Sequence of chain 1.D:
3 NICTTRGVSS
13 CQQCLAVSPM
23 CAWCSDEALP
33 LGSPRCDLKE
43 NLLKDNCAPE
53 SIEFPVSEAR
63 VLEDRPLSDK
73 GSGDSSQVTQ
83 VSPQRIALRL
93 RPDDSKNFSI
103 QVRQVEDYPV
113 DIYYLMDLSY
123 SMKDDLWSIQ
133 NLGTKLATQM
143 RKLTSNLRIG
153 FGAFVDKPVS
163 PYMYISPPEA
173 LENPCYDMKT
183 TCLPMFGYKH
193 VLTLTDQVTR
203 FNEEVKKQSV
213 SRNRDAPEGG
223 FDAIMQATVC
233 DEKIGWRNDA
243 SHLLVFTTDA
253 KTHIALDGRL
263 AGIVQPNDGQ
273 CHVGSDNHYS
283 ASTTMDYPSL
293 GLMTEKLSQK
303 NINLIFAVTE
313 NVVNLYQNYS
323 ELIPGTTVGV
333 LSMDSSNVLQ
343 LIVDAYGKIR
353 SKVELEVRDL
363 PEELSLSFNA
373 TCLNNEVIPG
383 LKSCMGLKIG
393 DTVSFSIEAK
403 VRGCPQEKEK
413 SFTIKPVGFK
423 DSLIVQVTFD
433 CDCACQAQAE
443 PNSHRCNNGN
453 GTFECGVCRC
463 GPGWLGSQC

The small molecule below binds the protein below.
Small molecule (SMILES): CC(=O)N[C@@H]1[C@@H](O)[C@H](O)[C@@H](CO)O[C@H]1O

Binding-site contacts:
Ligand atom O5 contacts residue ASN99 of chain 1.D at 2.4 Å (h-bond).
Ligand atom O6 contacts residue NAG2 of chain 1.N at 2.1 Å (h-bond).
Ligand atom C8 contacts residue ASN99 of chain 1.D at 3.7 Å.
Ligand atom O7 contacts residue ASN99 of chain 1.D at 3.6 Å (h-bond).
Ligand atom C6 contacts residue NAG2 of chain 1.N at 3.2 Å.
Ligand atom C5 contacts residue ASN99 of chain 1.D at 3.6 Å.
Ligand atom C2 contacts residue ASN99 of chain 1.D at 2.5 Å.
Ligand atom O7 contacts residue SER101 of chain 1.D at 3.2 Å (h-bond).
Ligand atom C4 contacts residue ASN99 of chain 1.D at 4.2 Å.
Ligand atom O6 contacts residue NAG1 of chain 1.N at 3.9 Å.
Ligand atom C7 contacts residue PHE100 of chain 1.D at 3.8 Å (hydrophobic).
Ligand atom C1 contacts residue ASN99 of chain 1.D at 1.4 Å.
Ligand atom C7 contacts residue ASN99 of chain 1.D at 3.5 Å.
Ligand atom C8 contacts residue PHE100 of chain 1.D at 4.0 Å (hydrophobic).
Ligand atom C1 contacts residue LYS98 of chain 1.D at 4.5 Å.
Ligand atom N2 contacts residue LYS98 of chain 1.D at 3.6 Å (salt-bridge).
Ligand atom C7 contacts residue LYS98 of chain 1.D at 4.2 Å.
Ligand atom C7 contacts residue SER101 of chain 1.D at 4.4 Å.
Ligand atom N2 contacts residue ASN99 of chain 1.D at 2.9 Å (h-bond).
Ligand atom C5 contacts residue NAG2 of chain 1.N at 4.4 Å.
Ligand atom O7 contacts residue PHE100 of chain 1.D at 3.5 Å.
Ligand atom C3 contacts residue ASN99 of chain 1.D at 3.8 Å.
Ligand atom C8 contacts residue LYS98 of chain 1.D at 3.9 Å.